Sequence of chain 1.A:
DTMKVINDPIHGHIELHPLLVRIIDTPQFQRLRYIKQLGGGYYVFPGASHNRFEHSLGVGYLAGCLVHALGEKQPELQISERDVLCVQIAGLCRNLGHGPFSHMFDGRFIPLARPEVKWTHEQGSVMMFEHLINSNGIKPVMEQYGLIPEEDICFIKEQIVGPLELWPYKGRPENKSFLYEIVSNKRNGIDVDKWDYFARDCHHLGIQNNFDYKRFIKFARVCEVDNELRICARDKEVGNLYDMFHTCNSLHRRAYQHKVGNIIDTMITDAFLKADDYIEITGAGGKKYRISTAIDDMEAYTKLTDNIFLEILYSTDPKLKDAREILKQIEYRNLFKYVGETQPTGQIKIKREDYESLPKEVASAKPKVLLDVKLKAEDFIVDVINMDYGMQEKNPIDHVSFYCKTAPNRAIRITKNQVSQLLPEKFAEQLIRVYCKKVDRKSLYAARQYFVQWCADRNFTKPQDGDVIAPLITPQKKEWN

Binding-site contacts:
Ligand atom PB contacts residue MG1 of chain 1.M at 3.1 Å.
Ligand atom PG contacts residue LYS25 of chain 1.D at 3.4 Å.
Ligand atom C2 contacts residue ARG360 of chain 1.A at 3.3 Å.
Ligand atom O5' contacts residue ARG360 of chain 1.A at 3.0 Å (salt-bridge).
Ligand atom O2B contacts residue MG1 of chain 1.M at 2.0 Å.
Ligand atom N7 contacts residue ARG54 of chain 1.D at 3.3 Å (salt-bridge).
Ligand atom PA contacts residue MG1 of chain 1.M at 3.4 Å.
Ligand atom O3G contacts residue DGT1 of chain 1.L at 3.1 Å (h-bond).
Ligand atom C2 contacts residue ASP46 of chain 1.D at 3.6 Å.
Ligand atom N1 contacts residue ASP46 of chain 1.D at 2.8 Å (salt-bridge).
Ligand atom C4 contacts residue ARG360 of chain 1.A at 3.4 Å.
Ligand atom C5' contacts residue DGT1 of chain 1.L at 3.6 Å.
Ligand atom N7 contacts residue TYR64 of chain 1.A at 3.3 Å (h-bond).
Ligand atom PG contacts residue MG1 of chain 1.M at 3.3 Å.
Ligand atom O3G contacts residue MG1 of chain 1.M at 2.0 Å.
Ligand atom O3G contacts residue LYS432 of chain 1.C at 3.1 Å (salt-bridge).
Ligand atom O6 contacts residue ARG54 of chain 1.D at 3.0 Å (salt-bridge).
Ligand atom C8 contacts residue TYR64 of chain 1.A at 3.3 Å (hydrophobic).
Ligand atom O3' contacts residue VAL26 of chain 1.D at 3.6 Å (h-bond).
Ligand atom O3G contacts residue LYS25 of chain 1.D at 3.0 Å (salt-bridge).
Ligand atom O1G contacts residue LYS25 of chain 1.D at 2.8 Å (salt-bridge).
Ligand atom N3 contacts residue ARG360 of chain 1.A at 3.4 Å (salt-bridge).
Ligand atom O3B contacts residue MG1 of chain 1.M at 3.4 Å.
Ligand atom O3' contacts residue DGT1 of chain 1.L at 2.7 Å (h-bond).
Ligand atom O2A contacts residue MG1 of chain 1.M at 2.1 Å.
Ligand atom O6 contacts residue GLN51 of chain 1.D at 2.9 Å (h-bond).
Ligand atom O1B contacts residue VAL287 of chain 1.A at 3.3 Å.
Ligand atom N2 contacts residue ARG360 of chain 1.A at 3.5 Å (salt-bridge).
Ligand atom O1A contacts residue ARG360 of chain 1.A at 3.0 Å (salt-bridge).
Ligand atom C1' contacts residue VAL65 of chain 1.A at 3.4 Å (hydrophobic).
Ligand atom O2B contacts residue DGT1 of chain 1.L at 2.9 Å (h-bond).
Ligand atom O2G contacts residue LYS364 of chain 1.A at 3.0 Å (salt-bridge).
Ligand atom O4' contacts residue ARG360 of chain 1.A at 3.1 Å (salt-bridge).
Ligand atom O6 contacts residue PHE74 of chain 1.D at 3.4 Å.
Ligand atom O2A contacts residue DGT1 of chain 1.L at 3.2 Å (h-bond).
Ligand atom N2 contacts residue ASP46 of chain 1.D at 2.9 Å (salt-bridge).
Ligand atom C2' contacts residue VAL26 of chain 1.D at 3.4 Å (hydrophobic).
Ligand atom O2G contacts residue LYS432 of chain 1.C at 3.1 Å (salt-bridge).
Ligand atom O2A contacts residue LYS25 of chain 1.D at 3.0 Å (salt-bridge).
Ligand atom C8 contacts residue VAL65 of chain 1.A at 3.3 Å (hydrophobic).

The small molecule below binds the protein below.
Small molecule (SMILES): Nc1nc2c(ncn2[C@H]2C[C@H](O)[C@@H](CO[P](=O)(O)O[P](=O)(O)OP(=O)(O)O)O2)c(=O)[nH]1

Sequence of chain 1.C:
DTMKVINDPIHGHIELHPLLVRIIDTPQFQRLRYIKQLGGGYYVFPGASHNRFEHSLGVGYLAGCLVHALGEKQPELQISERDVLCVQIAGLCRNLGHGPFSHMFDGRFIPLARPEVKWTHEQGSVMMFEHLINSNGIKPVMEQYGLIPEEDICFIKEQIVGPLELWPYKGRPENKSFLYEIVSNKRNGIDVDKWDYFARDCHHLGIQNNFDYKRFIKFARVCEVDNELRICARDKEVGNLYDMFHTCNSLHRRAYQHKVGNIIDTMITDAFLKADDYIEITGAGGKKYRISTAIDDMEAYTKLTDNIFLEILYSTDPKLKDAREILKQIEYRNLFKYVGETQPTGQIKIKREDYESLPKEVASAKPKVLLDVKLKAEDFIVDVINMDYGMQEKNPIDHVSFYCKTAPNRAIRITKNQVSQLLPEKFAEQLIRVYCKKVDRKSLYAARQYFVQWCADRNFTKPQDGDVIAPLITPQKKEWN

Sequence of chain 1.D:
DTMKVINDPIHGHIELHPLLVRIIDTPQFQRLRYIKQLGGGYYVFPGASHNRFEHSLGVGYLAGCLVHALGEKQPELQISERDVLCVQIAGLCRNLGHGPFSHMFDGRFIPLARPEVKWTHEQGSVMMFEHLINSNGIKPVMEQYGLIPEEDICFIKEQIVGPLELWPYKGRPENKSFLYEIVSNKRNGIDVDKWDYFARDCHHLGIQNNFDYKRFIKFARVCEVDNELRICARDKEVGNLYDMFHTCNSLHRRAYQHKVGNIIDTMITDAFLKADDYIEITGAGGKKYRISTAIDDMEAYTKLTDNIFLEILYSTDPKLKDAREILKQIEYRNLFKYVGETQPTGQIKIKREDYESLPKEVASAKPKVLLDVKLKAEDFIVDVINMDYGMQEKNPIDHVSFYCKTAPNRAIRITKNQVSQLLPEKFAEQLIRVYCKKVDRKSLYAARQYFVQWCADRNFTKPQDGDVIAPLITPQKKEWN